A protein and the small-molecule ligand that binds it are described below.
Small molecule (SMILES): CC(=O)N[C@@H]1[C@@H](O)[C@H](O)[C@@H](CO)O[C@H]1O

Sequence of chain 49.H:
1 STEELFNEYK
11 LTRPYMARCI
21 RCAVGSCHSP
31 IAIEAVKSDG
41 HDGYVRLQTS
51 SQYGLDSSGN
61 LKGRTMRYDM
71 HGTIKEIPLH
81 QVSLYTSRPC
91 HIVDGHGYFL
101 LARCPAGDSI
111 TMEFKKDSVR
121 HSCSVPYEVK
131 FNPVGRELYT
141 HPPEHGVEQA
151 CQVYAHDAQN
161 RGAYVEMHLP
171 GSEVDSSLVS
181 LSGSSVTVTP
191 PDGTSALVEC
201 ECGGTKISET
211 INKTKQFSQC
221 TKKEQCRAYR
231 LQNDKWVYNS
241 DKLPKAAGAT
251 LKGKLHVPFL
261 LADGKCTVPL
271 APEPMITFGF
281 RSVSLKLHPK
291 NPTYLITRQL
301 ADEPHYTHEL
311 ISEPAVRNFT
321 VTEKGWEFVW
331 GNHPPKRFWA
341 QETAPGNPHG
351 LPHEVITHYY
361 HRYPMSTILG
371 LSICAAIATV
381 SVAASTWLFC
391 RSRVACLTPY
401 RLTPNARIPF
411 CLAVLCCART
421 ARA

Binding-site contacts:
Ligand atom C1 contacts residue ASN212 of chain 49.H at 1.4 Å.
Ligand atom C3 contacts residue ASN212 of chain 49.H at 3.8 Å.
Ligand atom C1 contacts residue ILE211 of chain 49.H at 4.3 Å (hydrophobic).
Ligand atom C7 contacts residue ASN212 of chain 49.H at 4.0 Å.
Ligand atom O6 contacts residue ASN212 of chain 49.H at 4.3 Å.
Ligand atom C2 contacts residue ASN212 of chain 49.H at 2.5 Å.
Ligand atom C4 contacts residue ASN212 of chain 49.H at 4.2 Å.
Ligand atom O5 contacts residue ASN212 of chain 49.H at 2.4 Å (h-bond).
Ligand atom N2 contacts residue ILE211 of chain 49.H at 4.5 Å.
Ligand atom N2 contacts residue ASN212 of chain 49.H at 2.9 Å (h-bond).
Ligand atom C5 contacts residue ASN212 of chain 49.H at 3.7 Å.